Sequence of chain 1.B:
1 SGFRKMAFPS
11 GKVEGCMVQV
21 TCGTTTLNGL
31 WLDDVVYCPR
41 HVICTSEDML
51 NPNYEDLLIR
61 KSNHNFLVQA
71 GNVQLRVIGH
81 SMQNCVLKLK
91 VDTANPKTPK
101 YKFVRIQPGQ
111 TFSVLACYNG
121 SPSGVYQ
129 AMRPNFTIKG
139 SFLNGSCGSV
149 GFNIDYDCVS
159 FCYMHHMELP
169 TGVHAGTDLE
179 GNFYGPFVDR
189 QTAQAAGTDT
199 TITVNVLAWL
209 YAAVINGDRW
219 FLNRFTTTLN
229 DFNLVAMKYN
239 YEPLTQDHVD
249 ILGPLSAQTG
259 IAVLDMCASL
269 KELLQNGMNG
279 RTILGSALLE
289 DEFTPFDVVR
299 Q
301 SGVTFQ

Binding-site contacts:
Ligand atom C13 contacts residue HIS41 of chain 1.A at 3.3 Å.
Ligand atom C3 contacts residue GLU166 of chain 1.A at 3.5 Å.
Ligand atom O1 contacts residue GLY143 of chain 1.A at 2.8 Å (h-bond).
Ligand atom O26 contacts residue GLU166 of chain 1.A at 3.4 Å.
Ligand atom C34 contacts residue GLN189 of chain 1.A at 3.4 Å.
Ligand atom C15 contacts residue HIS164 of chain 1.A at 3.7 Å.
Ligand atom N23 contacts residue PHE140 of chain 1.A at 3.4 Å (h-bond).
Ligand atom N23 contacts residue GLU166 of chain 1.A at 3.6 Å.
Ligand atom O26 contacts residue HIS172 of chain 1.A at 3.6 Å.
Ligand atom N13 contacts residue GLN189 of chain 1.A at 2.8 Å (h-bond).
Ligand atom C27 contacts residue CYS145 of chain 1.A at 2.6 Å (hydrophobic).
Ligand atom O33 contacts residue MET165 of chain 1.A at 3.0 Å.
Ligand atom O26 contacts residue PHE140 of chain 1.A at 3.5 Å.
Ligand atom O26 contacts residue HIS163 of chain 1.A at 2.9 Å (h-bond).
Ligand atom C14 contacts residue GLN189 of chain 1.A at 3.6 Å.
Ligand atom C11 contacts residue HIS41 of chain 1.A at 3.5 Å.
Ligand atom C1 contacts residue GLU166 of chain 1.A at 3.5 Å.
Ligand atom C12 contacts residue GLN189 of chain 1.A at 3.7 Å.
Ligand atom N17 contacts residue HIS164 of chain 1.A at 3.5 Å (h-bond).
Ligand atom N17 contacts residue CYS145 of chain 1.A at 3.5 Å.
Ligand atom O1 contacts residue CYS145 of chain 1.A at 2.8 Å (h-bond).
Ligand atom C5 contacts residue ASN142 of chain 1.A at 3.4 Å.
Ligand atom N23 contacts residue LEU141 of chain 1.A at 3.8 Å.
Ligand atom O33 contacts residue GLU166 of chain 1.A at 2.9 Å (salt-bridge).
Ligand atom C9 contacts residue GLN189 of chain 1.A at 3.7 Å.
Ligand atom C6 contacts residue ASN142 of chain 1.A at 2.9 Å.
Ligand atom C24 contacts residue GLU166 of chain 1.A at 3.7 Å.
Ligand atom N16 contacts residue MET165 of chain 1.A at 3.8 Å.
Ligand atom C19 contacts residue SER144 of chain 1.A at 3.8 Å.
Ligand atom O1 contacts residue SER144 of chain 1.A at 3.1 Å (h-bond).
Ligand atom C13 contacts residue CYS145 of chain 1.A at 1.8 Å (hydrophobic).
Ligand atom C19 contacts residue HIS163 of chain 1.A at 3.4 Å.
Ligand atom C12 contacts residue MET165 of chain 1.A at 3.7 Å (hydrophobic).
Ligand atom O11 contacts residue GLU166 of chain 1.A at 3.8 Å.
Ligand atom N16 contacts residue HIS164 of chain 1.A at 2.8 Å (h-bond).
Ligand atom O1 contacts residue ASN142 of chain 1.A at 3.8 Å.
Ligand atom C4 contacts residue GLU166 of chain 1.A at 3.2 Å.
Ligand atom C11 contacts residue MET49 of chain 1.A at 3.6 Å (hydrophobic).
Ligand atom O11 contacts residue GLN189 of chain 1.A at 3.7 Å.
Ligand atom C14 contacts residue HIS164 of chain 1.A at 3.6 Å.

A small-molecule ligand and the protein it binds are described below.
Small molecule (SMILES): CC(C)C[C@H](NC(=O)OCc1ccccc1)C(=O)NN(CCC(N)=O)C(=O)CCl

Sequence of chain 1.A:
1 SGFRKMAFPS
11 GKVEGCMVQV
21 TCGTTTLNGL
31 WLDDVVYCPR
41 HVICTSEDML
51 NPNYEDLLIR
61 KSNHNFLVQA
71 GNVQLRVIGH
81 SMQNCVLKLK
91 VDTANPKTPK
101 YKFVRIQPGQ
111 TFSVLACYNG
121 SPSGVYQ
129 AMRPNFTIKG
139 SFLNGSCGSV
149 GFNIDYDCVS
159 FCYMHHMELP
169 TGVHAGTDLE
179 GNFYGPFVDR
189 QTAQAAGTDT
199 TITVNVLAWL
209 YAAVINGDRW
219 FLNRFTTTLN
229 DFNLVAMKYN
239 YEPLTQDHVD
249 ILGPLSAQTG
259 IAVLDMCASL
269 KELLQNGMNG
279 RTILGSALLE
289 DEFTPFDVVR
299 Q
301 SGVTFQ